This protein binds this small molecule.
Small molecule (SMILES): CC(=O)N[C@@H]1[C@@H](O)[C@H](O)[C@@H](CO)O[C@H]1O

Sequence of chain 1.C:
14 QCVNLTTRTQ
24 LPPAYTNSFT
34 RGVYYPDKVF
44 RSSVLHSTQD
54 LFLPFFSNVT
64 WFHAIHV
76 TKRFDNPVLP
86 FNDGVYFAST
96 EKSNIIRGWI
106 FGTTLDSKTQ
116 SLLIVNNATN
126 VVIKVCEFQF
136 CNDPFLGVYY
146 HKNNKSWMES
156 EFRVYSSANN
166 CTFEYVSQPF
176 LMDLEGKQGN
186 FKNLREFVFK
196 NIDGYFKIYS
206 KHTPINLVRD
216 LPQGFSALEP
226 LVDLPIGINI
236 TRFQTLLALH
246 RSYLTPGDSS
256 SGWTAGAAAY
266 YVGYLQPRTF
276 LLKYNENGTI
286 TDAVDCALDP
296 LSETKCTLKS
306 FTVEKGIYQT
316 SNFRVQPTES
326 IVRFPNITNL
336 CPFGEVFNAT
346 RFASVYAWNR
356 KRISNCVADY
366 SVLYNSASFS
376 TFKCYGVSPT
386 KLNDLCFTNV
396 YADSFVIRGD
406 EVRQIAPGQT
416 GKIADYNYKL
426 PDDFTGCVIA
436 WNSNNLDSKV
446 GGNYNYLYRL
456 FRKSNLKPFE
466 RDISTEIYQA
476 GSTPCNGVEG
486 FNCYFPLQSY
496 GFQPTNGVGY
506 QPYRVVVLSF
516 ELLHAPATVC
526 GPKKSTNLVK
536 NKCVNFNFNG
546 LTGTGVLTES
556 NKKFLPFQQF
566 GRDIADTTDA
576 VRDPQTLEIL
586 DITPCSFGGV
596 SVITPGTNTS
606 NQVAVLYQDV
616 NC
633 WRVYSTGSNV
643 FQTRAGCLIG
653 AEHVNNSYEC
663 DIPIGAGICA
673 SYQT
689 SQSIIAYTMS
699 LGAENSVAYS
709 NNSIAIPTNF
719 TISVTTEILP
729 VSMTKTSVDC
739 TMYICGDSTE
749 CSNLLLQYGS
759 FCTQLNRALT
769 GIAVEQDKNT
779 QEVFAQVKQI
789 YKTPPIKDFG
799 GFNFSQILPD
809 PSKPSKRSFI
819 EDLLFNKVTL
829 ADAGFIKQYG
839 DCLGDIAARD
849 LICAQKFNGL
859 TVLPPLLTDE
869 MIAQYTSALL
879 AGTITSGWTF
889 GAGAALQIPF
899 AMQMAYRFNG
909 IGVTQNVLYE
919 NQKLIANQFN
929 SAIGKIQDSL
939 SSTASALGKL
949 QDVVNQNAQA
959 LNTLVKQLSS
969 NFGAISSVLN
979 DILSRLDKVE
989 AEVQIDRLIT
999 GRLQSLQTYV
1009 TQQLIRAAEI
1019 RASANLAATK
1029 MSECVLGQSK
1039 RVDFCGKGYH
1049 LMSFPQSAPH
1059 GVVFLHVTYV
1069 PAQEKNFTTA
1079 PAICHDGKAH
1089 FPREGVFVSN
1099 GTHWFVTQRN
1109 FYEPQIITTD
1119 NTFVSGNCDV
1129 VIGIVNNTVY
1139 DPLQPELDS

Binding-site contacts:
Ligand atom C1 contacts residue ASN343 of chain 1.C at 1.4 Å.
Ligand atom C8 contacts residue SER371 of chain 1.C at 3.9 Å.
Ligand atom O7 contacts residue SER371 of chain 1.C at 4.2 Å.
Ligand atom C7 contacts residue SER371 of chain 1.C at 3.8 Å.
Ligand atom C3 contacts residue ASN343 of chain 1.C at 3.8 Å.
Ligand atom C7 contacts residue ASN343 of chain 1.C at 3.3 Å.
Ligand atom C2 contacts residue ASN343 of chain 1.C at 2.5 Å.
Ligand atom O7 contacts residue ASN343 of chain 1.C at 3.1 Å (h-bond).
Ligand atom C4 contacts residue ASN343 of chain 1.C at 4.2 Å.
Ligand atom O5 contacts residue ASN343 of chain 1.C at 2.4 Å (h-bond).
Ligand atom C5 contacts residue ASN343 of chain 1.C at 3.6 Å.
Ligand atom N2 contacts residue ASN343 of chain 1.C at 2.9 Å (h-bond).
Ligand atom N2 contacts residue SER371 of chain 1.C at 3.7 Å.